Sequence of chain 1.A:
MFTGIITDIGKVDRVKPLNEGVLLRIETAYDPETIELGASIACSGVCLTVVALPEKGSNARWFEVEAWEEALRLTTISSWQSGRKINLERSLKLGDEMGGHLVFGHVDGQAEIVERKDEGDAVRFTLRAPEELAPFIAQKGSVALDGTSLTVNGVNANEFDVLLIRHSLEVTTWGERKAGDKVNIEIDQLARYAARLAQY

A small-molecule ligand and the protein it binds are described below.
Small molecule (SMILES): O=c1[nH]c(NC[C@H](O)[C@H](O)[C@H](O)CO)c([N+](=O)[O-])c(=O)[nH]1

Sequence of chain 1.B:
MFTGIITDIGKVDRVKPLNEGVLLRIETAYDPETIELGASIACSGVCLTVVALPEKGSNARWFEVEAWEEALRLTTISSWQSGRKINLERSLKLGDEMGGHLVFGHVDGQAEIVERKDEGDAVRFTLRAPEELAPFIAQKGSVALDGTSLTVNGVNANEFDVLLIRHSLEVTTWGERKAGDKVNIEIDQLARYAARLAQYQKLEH

Binding-site contacts:
Ligand atom C9 contacts residue CYS47 of chain 1.A at 3.7 Å (hydrophobic).
Ligand atom O11 contacts residue GLY105 of chain 1.A at 2.9 Å (h-bond).
Ligand atom C5 contacts residue CYS47 of chain 1.A at 3.3 Å (hydrophobic).
Ligand atom N5 contacts residue THR49 of chain 1.A at 3.7 Å.
Ligand atom C4 contacts residue LEU48 of chain 1.A at 3.6 Å (hydrophobic).
Ligand atom O10 contacts residue GLU70 of chain 1.A at 3.5 Å.
Ligand atom O4 contacts residue ILE165 of chain 1.B at 3.4 Å.
Ligand atom O11 contacts residue HIS106 of chain 1.A at 3.5 Å.
Ligand atom N3 contacts residue LEU48 of chain 1.A at 3.4 Å.
Ligand atom O9 contacts residue GLY105 of chain 1.A at 3.1 Å (h-bond).
Ligand atom O4 contacts residue LEU48 of chain 1.A at 3.4 Å.
Ligand atom O2 contacts residue ALA67 of chain 1.A at 3.5 Å.
Ligand atom N5 contacts residue CYS47 of chain 1.A at 3.4 Å (h-bond).
Ligand atom O11 contacts residue VAL107 of chain 1.A at 3.1 Å (h-bond).
Ligand atom O51 contacts residue LEU48 of chain 1.A at 3.3 Å.
Ligand atom C6 contacts residue CYS47 of chain 1.A at 3.4 Å (hydrophobic).
Ligand atom C2 contacts residue LEU48 of chain 1.A at 3.8 Å (hydrophobic).
Ligand atom O51 contacts residue THR49 of chain 1.A at 2.6 Å (h-bond).
Ligand atom N3 contacts residue ILE165 of chain 1.B at 3.6 Å.
Ligand atom C4 contacts residue GLU66 of chain 1.A at 3.5 Å.
Ligand atom O9 contacts residue CYS47 of chain 1.A at 2.9 Å (h-bond).
Ligand atom C2 contacts residue ILE165 of chain 1.B at 3.5 Å (hydrophobic).
Ligand atom N1 contacts residue ILE165 of chain 1.B at 3.7 Å.
Ligand atom O52 contacts residue INI1 of chain 1.G at 3.2 Å (h-bond).
Ligand atom O12 contacts residue VAL107 of chain 1.A at 2.7 Å (h-bond).
Ligand atom C12 contacts residue VAL107 of chain 1.A at 3.4 Å (hydrophobic).
Ligand atom O12 contacts residue LYS140 of chain 1.B at 2.8 Å (salt-bridge).
Ligand atom N7 contacts residue INI1 of chain 1.G at 3.5 Å (h-bond).
Ligand atom O11 contacts residue VAL46 of chain 1.A at 3.7 Å.
Ligand atom O2 contacts residue GLU66 of chain 1.A at 3.7 Å.
Ligand atom N7 contacts residue CYS47 of chain 1.A at 3.3 Å (h-bond).
Ligand atom C2 contacts residue GLU66 of chain 1.A at 3.6 Å.
Ligand atom C8 contacts residue INI1 of chain 1.G at 3.5 Å.
Ligand atom N5 contacts residue LEU48 of chain 1.A at 3.8 Å.
Ligand atom O4 contacts residue GLU66 of chain 1.A at 3.3 Å (salt-bridge).
Ligand atom O4 contacts residue THR49 of chain 1.A at 2.9 Å (h-bond).
Ligand atom O52 contacts residue CYS47 of chain 1.A at 3.5 Å (h-bond).
Ligand atom O2 contacts residue TRP68 of chain 1.A at 2.7 Å (h-bond).
Ligand atom C4 contacts residue ILE165 of chain 1.B at 3.6 Å (hydrophobic).
Ligand atom N3 contacts residue GLU66 of chain 1.A at 2.7 Å (salt-bridge).